Sequence of chain 1.Y:
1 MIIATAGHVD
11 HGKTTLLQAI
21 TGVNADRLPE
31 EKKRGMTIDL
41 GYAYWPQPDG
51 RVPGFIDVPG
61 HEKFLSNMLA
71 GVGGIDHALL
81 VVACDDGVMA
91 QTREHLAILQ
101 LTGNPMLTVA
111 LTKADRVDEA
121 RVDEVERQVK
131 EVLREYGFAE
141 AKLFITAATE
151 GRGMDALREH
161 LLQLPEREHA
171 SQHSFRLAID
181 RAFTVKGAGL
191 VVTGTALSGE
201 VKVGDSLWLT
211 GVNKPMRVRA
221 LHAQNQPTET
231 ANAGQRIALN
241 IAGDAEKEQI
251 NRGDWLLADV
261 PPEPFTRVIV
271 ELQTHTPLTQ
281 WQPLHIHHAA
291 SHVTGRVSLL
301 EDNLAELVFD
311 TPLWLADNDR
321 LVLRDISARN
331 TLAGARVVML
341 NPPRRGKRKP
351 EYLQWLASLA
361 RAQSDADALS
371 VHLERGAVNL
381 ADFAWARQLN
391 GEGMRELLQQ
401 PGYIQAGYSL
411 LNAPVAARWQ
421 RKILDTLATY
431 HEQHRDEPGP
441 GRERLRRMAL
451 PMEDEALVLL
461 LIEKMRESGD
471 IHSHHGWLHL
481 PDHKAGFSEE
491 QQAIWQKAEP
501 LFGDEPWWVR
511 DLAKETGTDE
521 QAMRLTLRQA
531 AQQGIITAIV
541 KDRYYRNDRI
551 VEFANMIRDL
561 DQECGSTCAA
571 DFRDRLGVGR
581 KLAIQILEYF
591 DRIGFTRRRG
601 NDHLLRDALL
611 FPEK

Binding-site contacts:
Ligand atom O3G contacts residue VAL9 of chain 1.Y at 3.1 Å.
Ligand atom O6 contacts residue THR149 of chain 1.Y at 3.1 Å (h-bond).
Ligand atom N1 contacts residue THR149 of chain 1.Y at 2.8 Å (h-bond).
Ligand atom C6 contacts residue THR149 of chain 1.Y at 3.1 Å.
Ligand atom O2B contacts residue ASP10 of chain 1.Y at 3.0 Å (salt-bridge).
Ligand atom O1B contacts residue GLY12 of chain 1.Y at 3.3 Å.
Ligand atom N2 contacts residue ARG116 of chain 1.Y at 3.4 Å (salt-bridge).
Ligand atom O1G contacts residue THR37 of chain 1.Y at 2.4 Å (h-bond).
Ligand atom PG contacts residue MG1 of chain 1.JB at 2.9 Å.
Ligand atom O3G contacts residue LYS13 of chain 1.Y at 2.7 Å (salt-bridge).
Ligand atom PA contacts residue THR15 of chain 1.Y at 3.3 Å.
Ligand atom O3A contacts residue ASP10 of chain 1.Y at 3.3 Å.
Ligand atom N3B contacts residue ASP10 of chain 1.Y at 3.1 Å (salt-bridge).
Ligand atom O2B contacts residue HIS11 of chain 1.Y at 2.9 Å (h-bond).
Ligand atom O1A contacts residue THR15 of chain 1.Y at 2.2 Å (h-bond).
Ligand atom O2B contacts residue LYS13 of chain 1.Y at 2.3 Å (salt-bridge).
Ligand atom O1G contacts residue MG1 of chain 1.JB at 2.0 Å.
Ligand atom O2B contacts residue GLY12 of chain 1.Y at 2.7 Å (h-bond).
Ligand atom O6 contacts residue ALA148 of chain 1.Y at 3.2 Å (h-bond).
Ligand atom PB contacts residue GLY12 of chain 1.Y at 3.3 Å.
Ligand atom O4' contacts residue LYS113 of chain 1.Y at 2.7 Å (salt-bridge).
Ligand atom N3B contacts residue MG1 of chain 1.JB at 3.1 Å.
Ligand atom C2 contacts residue ARG116 of chain 1.Y at 3.4 Å.
Ligand atom O5' contacts residue THR15 of chain 1.Y at 3.4 Å (h-bond).
Ligand atom O2G contacts residue THR37 of chain 1.Y at 3.1 Å (h-bond).
Ligand atom C2 contacts residue THR149 of chain 1.Y at 3.4 Å.
Ligand atom PB contacts residue MG1 of chain 1.JB at 3.1 Å.
Ligand atom O1B contacts residue THR14 of chain 1.Y at 2.7 Å (h-bond).
Ligand atom O1B contacts residue LYS13 of chain 1.Y at 2.8 Å (salt-bridge).
Ligand atom O1B contacts residue MG1 of chain 1.JB at 2.1 Å.
Ligand atom O3G contacts residue ASP10 of chain 1.Y at 3.4 Å (salt-bridge).
Ligand atom PB contacts residue LYS13 of chain 1.Y at 3.3 Å.
Ligand atom O1G contacts residue ASP57 of chain 1.Y at 3.1 Å (salt-bridge).
Ligand atom O2A contacts residue ASP10 of chain 1.Y at 3.4 Å (salt-bridge).
Ligand atom O3A contacts residue GLY12 of chain 1.Y at 2.8 Å (h-bond).
Ligand atom PG contacts residue THR37 of chain 1.Y at 3.2 Å.
Ligand atom C1' contacts residue LYS113 of chain 1.Y at 3.2 Å.
Ligand atom O6 contacts residue ALA147 of chain 1.Y at 3.3 Å.
Ligand atom O1G contacts residue LYS13 of chain 1.Y at 3.4 Å.
Ligand atom C5' contacts residue THR15 of chain 1.Y at 3.2 Å.

The protein below binds the small molecule below.
Small molecule (SMILES): Nc1nc2c(ncn2[C@@H]2O[C@H](CO[P](=O)(O)O[P](=O)(O)NP(=O)(O)O)[C@@H](O)[C@H]2O)c(=O)[nH]1